Binding-site contacts:
Ligand atom CAH contacts residue GLU158 of chain 1.D at 3.5 Å.
Ligand atom CAB contacts residue ASN124 of chain 1.D at 3.3 Å.
Ligand atom CAD contacts residue MN1 of chain 1.O at 3.1 Å.
Ligand atom NAK contacts residue ARG289 of chain 1.C at 3.0 Å (salt-bridge).
Ligand atom OAL contacts residue ARG289 of chain 1.C at 2.5 Å (salt-bridge).
Ligand atom CAD contacts residue MET371 of chain 1.D at 3.7 Å (hydrophobic).
Ligand atom OAJ contacts residue GLU196 of chain 1.D at 2.9 Å (salt-bridge).
Ligand atom OAA contacts residue MN1 of chain 1.O at 2.3 Å.
Ligand atom OAL contacts residue GLY395 of chain 1.D at 3.3 Å.
Ligand atom CAB contacts residue GLU196 of chain 1.D at 3.7 Å.
Ligand atom CAI contacts residue MN1 of chain 1.O at 2.8 Å.
Ligand atom OAJ contacts residue GLU158 of chain 1.D at 2.5 Å (salt-bridge).
Ligand atom OAA contacts residue ASN124 of chain 1.D at 3.2 Å (h-bond).
Ligand atom OAC contacts residue MET371 of chain 1.D at 3.7 Å.
Ligand atom CAF contacts residue ASN124 of chain 1.D at 3.7 Å.
Ligand atom OAJ contacts residue HIS86 of chain 1.D at 3.7 Å.
Ligand atom CAG contacts residue ILE159 of chain 1.D at 3.6 Å (hydrophobic).
Ligand atom NAK contacts residue ILE90 of chain 1.D at 3.4 Å.
Ligand atom CAB contacts residue MN1 of chain 1.O at 2.9 Å.
Ligand atom OAM contacts residue ARG289 of chain 1.C at 2.9 Å (salt-bridge).
Ligand atom OAA contacts residue ARG373 of chain 1.D at 3.2 Å (salt-bridge).
Ligand atom OAM contacts residue TYR288 of chain 1.C at 3.3 Å.
Ligand atom OAJ contacts residue MN1 of chain 1.O at 2.0 Å.
Ligand atom OAC contacts residue ASN124 of chain 1.D at 3.8 Å.
Ligand atom OAA contacts residue GLU196 of chain 1.D at 2.8 Å (salt-bridge).
Ligand atom CAE contacts residue ASN124 of chain 1.D at 3.4 Å.
Ligand atom OAL contacts residue TYR223 of chain 1.C at 3.4 Å.
Ligand atom OAL contacts residue ALA394 of chain 1.D at 3.8 Å.
Ligand atom CAB contacts residue MET371 of chain 1.D at 3.4 Å (hydrophobic).
Ligand atom CAF contacts residue TYR223 of chain 1.C at 3.8 Å (hydrophobic).
Ligand atom OAM contacts residue ILE90 of chain 1.D at 3.6 Å.
Ligand atom CAI contacts residue ASN124 of chain 1.D at 3.4 Å.
Ligand atom OAL contacts residue ILE90 of chain 1.D at 3.5 Å.
Ligand atom OAC contacts residue ARG373 of chain 1.D at 3.4 Å (salt-bridge).
Ligand atom CAH contacts residue ASN124 of chain 1.D at 3.8 Å.
Ligand atom OAJ contacts residue ASN124 of chain 1.D at 3.8 Å.
Ligand atom CAI contacts residue GLU158 of chain 1.D at 3.4 Å.
Ligand atom OAA contacts residue MET371 of chain 1.D at 3.3 Å.
Ligand atom NAK contacts residue TYR223 of chain 1.C at 3.6 Å.
Ligand atom CAD contacts residue ASN124 of chain 1.D at 3.2 Å.

Sequence of chain 1.C:
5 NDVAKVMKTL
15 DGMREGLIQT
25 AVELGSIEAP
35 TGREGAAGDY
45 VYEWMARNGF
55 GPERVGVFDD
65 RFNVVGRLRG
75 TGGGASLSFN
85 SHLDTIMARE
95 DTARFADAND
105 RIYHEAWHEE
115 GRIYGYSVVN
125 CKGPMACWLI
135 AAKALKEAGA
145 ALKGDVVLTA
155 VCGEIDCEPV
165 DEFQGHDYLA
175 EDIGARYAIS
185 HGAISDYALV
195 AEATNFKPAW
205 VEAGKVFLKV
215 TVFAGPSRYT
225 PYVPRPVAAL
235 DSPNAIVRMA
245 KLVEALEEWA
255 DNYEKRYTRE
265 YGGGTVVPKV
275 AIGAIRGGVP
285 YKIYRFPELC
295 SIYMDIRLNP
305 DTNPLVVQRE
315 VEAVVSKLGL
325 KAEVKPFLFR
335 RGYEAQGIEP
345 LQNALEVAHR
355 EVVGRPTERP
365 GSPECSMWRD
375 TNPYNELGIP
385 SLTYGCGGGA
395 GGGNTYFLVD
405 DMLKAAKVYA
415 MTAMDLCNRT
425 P

This protein binds this small molecule.
Small molecule (SMILES): O=C(O)c1cc([N+](=O)[O-])ccc1O

Sequence of chain 1.D:
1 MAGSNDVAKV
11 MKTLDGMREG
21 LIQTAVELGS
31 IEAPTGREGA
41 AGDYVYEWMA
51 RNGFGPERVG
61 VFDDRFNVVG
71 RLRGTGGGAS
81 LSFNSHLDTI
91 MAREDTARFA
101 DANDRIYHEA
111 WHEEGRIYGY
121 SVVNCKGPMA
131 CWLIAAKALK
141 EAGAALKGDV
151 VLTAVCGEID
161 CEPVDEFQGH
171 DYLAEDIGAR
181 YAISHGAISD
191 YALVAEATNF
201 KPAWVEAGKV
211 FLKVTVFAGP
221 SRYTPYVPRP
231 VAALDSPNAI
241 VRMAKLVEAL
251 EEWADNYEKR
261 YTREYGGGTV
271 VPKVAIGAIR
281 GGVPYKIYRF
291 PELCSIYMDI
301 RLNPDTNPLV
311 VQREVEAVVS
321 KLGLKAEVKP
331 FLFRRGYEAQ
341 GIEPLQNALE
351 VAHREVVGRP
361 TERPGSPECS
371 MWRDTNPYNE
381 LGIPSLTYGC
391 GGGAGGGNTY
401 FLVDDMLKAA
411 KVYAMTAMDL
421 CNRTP